Sequence of chain 1.A:
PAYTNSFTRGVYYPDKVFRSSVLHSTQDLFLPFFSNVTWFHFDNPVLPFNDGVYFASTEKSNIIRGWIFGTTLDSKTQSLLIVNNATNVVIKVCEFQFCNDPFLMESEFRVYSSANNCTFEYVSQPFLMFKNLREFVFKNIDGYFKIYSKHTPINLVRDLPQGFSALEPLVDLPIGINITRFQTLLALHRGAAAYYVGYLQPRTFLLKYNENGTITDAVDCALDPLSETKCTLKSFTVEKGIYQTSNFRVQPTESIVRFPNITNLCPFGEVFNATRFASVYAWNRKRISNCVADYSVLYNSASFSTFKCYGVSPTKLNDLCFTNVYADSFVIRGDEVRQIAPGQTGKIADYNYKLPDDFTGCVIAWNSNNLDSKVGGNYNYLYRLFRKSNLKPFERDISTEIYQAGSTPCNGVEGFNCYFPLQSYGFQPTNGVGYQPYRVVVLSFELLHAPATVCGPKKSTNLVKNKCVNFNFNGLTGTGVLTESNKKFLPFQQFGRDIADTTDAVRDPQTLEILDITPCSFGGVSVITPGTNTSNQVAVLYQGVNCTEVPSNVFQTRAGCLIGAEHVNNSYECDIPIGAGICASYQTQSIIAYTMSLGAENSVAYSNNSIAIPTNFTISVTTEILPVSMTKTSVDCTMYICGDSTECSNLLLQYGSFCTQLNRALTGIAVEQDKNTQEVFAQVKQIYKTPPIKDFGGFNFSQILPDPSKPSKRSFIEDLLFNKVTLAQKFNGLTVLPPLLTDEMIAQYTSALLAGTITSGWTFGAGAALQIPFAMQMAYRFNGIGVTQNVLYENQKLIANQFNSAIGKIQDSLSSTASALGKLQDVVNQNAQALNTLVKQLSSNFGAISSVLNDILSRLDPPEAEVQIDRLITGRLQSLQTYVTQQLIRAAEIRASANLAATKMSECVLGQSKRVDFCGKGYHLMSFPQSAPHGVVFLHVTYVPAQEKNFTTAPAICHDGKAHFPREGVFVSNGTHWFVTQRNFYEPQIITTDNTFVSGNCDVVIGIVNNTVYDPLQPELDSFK

A protein and the small-molecule ligand that binds it are described below.
Small molecule (SMILES): CC(=O)N[C@@H]1[C@@H](O)[C@H](O)[C@@H](CO)O[C@H]1O

Binding-site contacts:
Ligand atom C5 contacts residue THR124 of chain 1.A at 4.4 Å.
Ligand atom O5 contacts residue THR124 of chain 1.A at 4.4 Å.
Ligand atom C1 contacts residue THR124 of chain 1.A at 3.7 Å.
Ligand atom C5 contacts residue ASN125 of chain 1.A at 3.6 Å.
Ligand atom N2 contacts residue THR124 of chain 1.A at 4.1 Å.
Ligand atom O6 contacts residue VAL126 of chain 1.A at 3.9 Å.
Ligand atom C1 contacts residue ASN122 of chain 1.A at 1.4 Å.
Ligand atom C8 contacts residue ASN122 of chain 1.A at 4.5 Å.
Ligand atom C2 contacts residue ASN122 of chain 1.A at 2.4 Å.
Ligand atom C4 contacts residue ASN122 of chain 1.A at 4.2 Å.
Ligand atom O7 contacts residue ASN122 of chain 1.A at 3.5 Å (h-bond).
Ligand atom C3 contacts residue ASN122 of chain 1.A at 3.8 Å.
Ligand atom O5 contacts residue ASN122 of chain 1.A at 2.4 Å (h-bond).
Ligand atom C3 contacts residue THR124 of chain 1.A at 4.2 Å.
Ligand atom C6 contacts residue VAL127 of chain 1.A at 4.5 Å (hydrophobic).
Ligand atom C7 contacts residue ASN122 of chain 1.A at 3.4 Å.
Ligand atom O5 contacts residue ASN125 of chain 1.A at 4.0 Å.
Ligand atom O4 contacts residue ASN125 of chain 1.A at 4.4 Å.
Ligand atom C5 contacts residue ASN122 of chain 1.A at 3.7 Å.
Ligand atom O6 contacts residue VAL171 of chain 1.A at 3.4 Å.
Ligand atom N2 contacts residue ASN122 of chain 1.A at 2.9 Å (h-bond).
Ligand atom C6 contacts residue ASN125 of chain 1.A at 3.8 Å.
Ligand atom C2 contacts residue THR124 of chain 1.A at 4.2 Å.
Ligand atom C6 contacts residue VAL171 of chain 1.A at 3.9 Å (hydrophobic).
Ligand atom O5 contacts residue VAL127 of chain 1.A at 4.4 Å.
Ligand atom O6 contacts residue VAL127 of chain 1.A at 3.4 Å.
Ligand atom O6 contacts residue ASN125 of chain 1.A at 3.3 Å.